A protein and the small-molecule ligand that binds it are described below.
Small molecule (SMILES): CC(=O)N[C@H]1[C@H](O[C@H]2[C@H](O)[C@@H](NC(C)=O)CO[C@@H]2CO[C@@H]2O[C@@H](C)[C@@H](O)[C@@H](O)[C@@H]2O)O[C@H](CO)[C@@H](O)[C@@H]1O

Binding-site contacts:
Ligand atom O5 contacts residue ASN23 of chain 1.A at 4.0 Å.
Ligand atom C8 contacts residue ASN23 of chain 1.A at 3.2 Å.
Ligand atom C5 contacts residue ASN23 of chain 1.A at 3.7 Å.
Ligand atom C4 contacts residue ASN23 of chain 1.A at 4.2 Å.
Ligand atom C7 contacts residue ASN23 of chain 1.A at 3.5 Å.
Ligand atom C6 contacts residue ASN23 of chain 1.A at 3.3 Å.
Ligand atom C5 contacts residue ASN23 of chain 1.A at 3.6 Å.
Ligand atom C1 contacts residue ASN23 of chain 1.A at 1.4 Å.
Ligand atom C3 contacts residue ASN23 of chain 1.A at 3.8 Å.
Ligand atom O7 contacts residue LYS22 of chain 1.A at 4.3 Å.
Ligand atom O5 contacts residue ASN23 of chain 1.A at 2.3 Å (h-bond).
Ligand atom C2 contacts residue ASN23 of chain 1.A at 2.5 Å.
Ligand atom O7 contacts residue ASN23 of chain 1.A at 4.5 Å.
Ligand atom N2 contacts residue ASN23 of chain 1.A at 3.0 Å (h-bond).

Sequence of chain 1.A:
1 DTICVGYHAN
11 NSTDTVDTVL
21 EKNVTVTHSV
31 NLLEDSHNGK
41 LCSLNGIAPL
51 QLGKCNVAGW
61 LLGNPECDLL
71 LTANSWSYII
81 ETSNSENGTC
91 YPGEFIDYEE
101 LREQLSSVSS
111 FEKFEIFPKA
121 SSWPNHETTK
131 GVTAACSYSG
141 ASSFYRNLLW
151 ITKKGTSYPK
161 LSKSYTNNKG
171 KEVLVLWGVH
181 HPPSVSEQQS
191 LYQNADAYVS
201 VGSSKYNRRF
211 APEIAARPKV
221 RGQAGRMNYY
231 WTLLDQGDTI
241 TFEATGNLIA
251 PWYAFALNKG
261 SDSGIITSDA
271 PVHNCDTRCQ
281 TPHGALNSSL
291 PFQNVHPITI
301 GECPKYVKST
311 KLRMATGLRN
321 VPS